Binding-site contacts:
Ligand atom O7 contacts residue ASN218 of chain 13.E at 2.3 Å (h-bond).
Ligand atom C2 contacts residue ASN218 of chain 13.E at 2.3 Å.
Ligand atom C5 contacts residue NAG1 of chain 13.J at 4.3 Å.
Ligand atom O5 contacts residue ASN218 of chain 13.E at 2.3 Å (h-bond).
Ligand atom C1 contacts residue NAG1 of chain 13.J at 3.7 Å.
Ligand atom C3 contacts residue ASN218 of chain 13.E at 3.7 Å.
Ligand atom C8 contacts residue ASN218 of chain 13.E at 4.3 Å.
Ligand atom N2 contacts residue ASN218 of chain 13.E at 2.9 Å (h-bond).
Ligand atom C7 contacts residue ASN218 of chain 13.E at 2.9 Å.
Ligand atom C5 contacts residue ASN218 of chain 13.E at 3.6 Å.
Ligand atom O5 contacts residue THR235 of chain 13.E at 4.4 Å.
Ligand atom O5 contacts residue NAG1 of chain 13.J at 4.1 Å.
Ligand atom C1 contacts residue ASN218 of chain 13.E at 1.4 Å.
Ligand atom C4 contacts residue ASN218 of chain 13.E at 4.1 Å.

A small-molecule ligand and the protein it binds are described below.
Small molecule (SMILES): CC(=O)N[C@H]1[C@H](O[C@H]2[C@H](O)[C@@H](NC(C)=O)CO[C@@H]2CO)O[C@H](CO)[C@@H](O)[C@@H]1O

Sequence of chain 13.E:
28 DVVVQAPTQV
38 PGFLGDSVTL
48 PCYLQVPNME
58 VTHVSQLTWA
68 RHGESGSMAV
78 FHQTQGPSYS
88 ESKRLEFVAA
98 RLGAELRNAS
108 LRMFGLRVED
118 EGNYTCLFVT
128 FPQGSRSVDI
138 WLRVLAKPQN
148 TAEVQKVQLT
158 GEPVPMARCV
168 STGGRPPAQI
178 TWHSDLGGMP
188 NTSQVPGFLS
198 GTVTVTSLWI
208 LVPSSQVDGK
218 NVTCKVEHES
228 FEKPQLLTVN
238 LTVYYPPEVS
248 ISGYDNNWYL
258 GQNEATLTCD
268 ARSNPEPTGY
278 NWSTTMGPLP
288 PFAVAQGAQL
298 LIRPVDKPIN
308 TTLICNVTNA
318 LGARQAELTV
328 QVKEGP